A protein and the small-molecule ligand that binds it are described below.
Small molecule (SMILES): C[n+]1cn([C@@H]2O[C@H](CO[P](=O)(O)OP(=O)(O)O)[C@@H](O)[C@H]2O)c2nc(N)[nH]c(=O)c21

Binding-site contacts:
Ligand atom O2A contacts residue ARG157 of chain 1.A at 3.4 Å (salt-bridge).
Ligand atom C2 contacts residue GLU105 of chain 1.A at 3.3 Å.
Ligand atom C4 contacts residue TRP104 of chain 1.A at 3.5 Å (hydrophobic).
Ligand atom O6 contacts residue TRP104 of chain 1.A at 2.9 Å.
Ligand atom O1B contacts residue ARG157 of chain 1.A at 2.9 Å (salt-bridge).
Ligand atom N1 contacts residue GLU105 of chain 1.A at 3.7 Å.
Ligand atom N1 contacts residue TRP58 of chain 1.A at 2.8 Å (h-bond).
Ligand atom O4' contacts residue TRP58 of chain 1.A at 3.8 Å.
Ligand atom C5 contacts residue TRP104 of chain 1.A at 3.0 Å (hydrophobic).
Ligand atom O3A contacts residue ARG157 of chain 1.A at 2.5 Å (salt-bridge).
Ligand atom C2 contacts residue TRP58 of chain 1.A at 2.9 Å (hydrophobic).
Ligand atom N2 contacts residue GLU105 of chain 1.A at 2.4 Å (salt-bridge).
Ligand atom O1B contacts residue ASP92 of chain 1.A at 3.1 Å (salt-bridge).
Ligand atom O6 contacts residue GLU105 of chain 1.A at 3.5 Å (salt-bridge).
Ligand atom N1 contacts residue TRP104 of chain 1.A at 3.3 Å.
Ligand atom C8 contacts residue TRP58 of chain 1.A at 3.5 Å (hydrophobic).
Ligand atom O3B contacts residue ASP92 of chain 1.A at 3.0 Å (salt-bridge).
Ligand atom CM7 contacts residue HIS94 of chain 1.A at 3.7 Å.
Ligand atom C4 contacts residue TRP58 of chain 1.A at 3.2 Å (hydrophobic).
Ligand atom C6 contacts residue TRP104 of chain 1.A at 2.7 Å (hydrophobic).
Ligand atom O2' contacts residue TRP104 of chain 1.A at 3.5 Å.
Ligand atom N3 contacts residue TRP58 of chain 1.A at 3.1 Å.
Ligand atom PA contacts residue ARG157 of chain 1.A at 3.4 Å.
Ligand atom CM7 contacts residue TRP58 of chain 1.A at 2.8 Å (hydrophobic).
Ligand atom O1B contacts residue ILE156 of chain 1.A at 3.6 Å (h-bond).
Ligand atom N9 contacts residue TRP58 of chain 1.A at 3.4 Å.
Ligand atom N7 contacts residue TRP104 of chain 1.A at 3.2 Å.
Ligand atom C2' contacts residue TRP104 of chain 1.A at 3.4 Å (hydrophobic).
Ligand atom C8 contacts residue TRP104 of chain 1.A at 3.7 Å (hydrophobic).
Ligand atom PB contacts residue ASP92 of chain 1.A at 3.6 Å.
Ligand atom N7 contacts residue TRP58 of chain 1.A at 2.8 Å.
Ligand atom N2 contacts residue TRP58 of chain 1.A at 3.5 Å.
Ligand atom O1A contacts residue ARG157 of chain 1.A at 3.2 Å (salt-bridge).
Ligand atom O6 contacts residue TRP58 of chain 1.A at 3.1 Å (h-bond).
Ligand atom O6 contacts residue GLU103 of chain 1.A at 3.5 Å.
Ligand atom O2B contacts residue LYS90 of chain 1.A at 3.8 Å.
Ligand atom PB contacts residue ARG157 of chain 1.A at 3.3 Å.
Ligand atom C6 contacts residue TRP58 of chain 1.A at 2.6 Å (hydrophobic).
Ligand atom C5 contacts residue TRP58 of chain 1.A at 2.8 Å (hydrophobic).
Ligand atom CM7 contacts residue TRP104 of chain 1.A at 3.1 Å (hydrophobic).

Sequence of chain 1.A:
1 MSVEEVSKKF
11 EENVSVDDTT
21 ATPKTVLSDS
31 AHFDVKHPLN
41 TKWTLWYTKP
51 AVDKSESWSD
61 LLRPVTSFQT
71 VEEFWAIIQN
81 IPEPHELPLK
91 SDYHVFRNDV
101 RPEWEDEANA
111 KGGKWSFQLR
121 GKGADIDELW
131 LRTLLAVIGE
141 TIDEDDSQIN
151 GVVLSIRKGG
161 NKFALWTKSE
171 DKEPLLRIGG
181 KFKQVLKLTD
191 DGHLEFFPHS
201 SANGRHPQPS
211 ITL